Binding-site contacts:
Ligand atom C4 contacts residue TYR223 of chain 2.A at 4.3 Å (hydrophobic).
Ligand atom C7 contacts residue ALA219 of chain 2.A at 3.8 Å (hydrophobic).
Ligand atom C12 contacts residue PHE645 of chain 2.A at 4.0 Å (hydrophobic).
Ligand atom O2S contacts residue HIS171 of chain 2.A at 3.7 Å.
Ligand atom C11 contacts residue THR220 of chain 2.A at 4.1 Å.
Ligand atom C5 contacts residue LEU243 of chain 2.A at 3.9 Å (hydrophobic).
Ligand atom C8 contacts residue TYR223 of chain 2.A at 3.9 Å (hydrophobic).
Ligand atom C6 contacts residue LEU243 of chain 2.A at 3.9 Å (hydrophobic).
Ligand atom C2 contacts residue ARG312 of chain 2.A at 3.8 Å.
Ligand atom C7 contacts residue LEU243 of chain 2.A at 4.2 Å (hydrophobic).
Ligand atom C2 contacts residue TYR223 of chain 2.A at 3.5 Å (hydrophobic).
Ligand atom C5 contacts residue TYR223 of chain 2.A at 3.5 Å (hydrophobic).
Ligand atom C1 contacts residue ASP173 of chain 2.A at 3.2 Å.
Ligand atom C11 contacts residue ALA219 of chain 2.A at 4.1 Å (hydrophobic).
Ligand atom C12 contacts residue MET216 of chain 2.A at 3.7 Å (hydrophobic).
Ligand atom C2 contacts residue ASP173 of chain 2.A at 4.0 Å.
Ligand atom C3 contacts residue LEU243 of chain 2.A at 3.8 Å (hydrophobic).
Ligand atom O2S contacts residue ARG312 of chain 2.A at 4.3 Å.
Ligand atom O2S contacts residue ASP173 of chain 2.A at 3.9 Å.
Ligand atom C5 contacts residue ARG312 of chain 2.A at 3.5 Å.
Ligand atom C9 contacts residue TYR223 of chain 2.A at 3.7 Å (hydrophobic).
Ligand atom C8 contacts residue ALA219 of chain 2.A at 4.5 Å (hydrophobic).
Ligand atom C4 contacts residue LEU243 of chain 2.A at 4.1 Å (hydrophobic).
Ligand atom C3 contacts residue TYR223 of chain 2.A at 3.9 Å (hydrophobic).
Ligand atom C8 contacts residue LEU243 of chain 2.A at 3.7 Å (hydrophobic).
Ligand atom C4 contacts residue ARG312 of chain 2.A at 4.2 Å.
Ligand atom C7 contacts residue TYR223 of chain 2.A at 3.5 Å (hydrophobic).
Ligand atom C9 contacts residue THR225 of chain 2.A at 4.1 Å.
Ligand atom C10 contacts residue THR225 of chain 2.A at 3.9 Å.
Ligand atom C3 contacts residue ASP173 of chain 2.A at 4.4 Å.
Ligand atom C9 contacts residue ALA219 of chain 2.A at 3.8 Å (hydrophobic).
Ligand atom C11 contacts residue MET216 of chain 2.A at 3.3 Å (hydrophobic).
Ligand atom C6 contacts residue TYR223 of chain 2.A at 4.3 Å (hydrophobic).
Ligand atom C1 contacts residue HIS171 of chain 2.A at 4.1 Å.

A protein and the small-molecule ligand that binds it are described below.
Small molecule (SMILES): CCCCCCCCCCCCO

Sequence of chain 2.A:
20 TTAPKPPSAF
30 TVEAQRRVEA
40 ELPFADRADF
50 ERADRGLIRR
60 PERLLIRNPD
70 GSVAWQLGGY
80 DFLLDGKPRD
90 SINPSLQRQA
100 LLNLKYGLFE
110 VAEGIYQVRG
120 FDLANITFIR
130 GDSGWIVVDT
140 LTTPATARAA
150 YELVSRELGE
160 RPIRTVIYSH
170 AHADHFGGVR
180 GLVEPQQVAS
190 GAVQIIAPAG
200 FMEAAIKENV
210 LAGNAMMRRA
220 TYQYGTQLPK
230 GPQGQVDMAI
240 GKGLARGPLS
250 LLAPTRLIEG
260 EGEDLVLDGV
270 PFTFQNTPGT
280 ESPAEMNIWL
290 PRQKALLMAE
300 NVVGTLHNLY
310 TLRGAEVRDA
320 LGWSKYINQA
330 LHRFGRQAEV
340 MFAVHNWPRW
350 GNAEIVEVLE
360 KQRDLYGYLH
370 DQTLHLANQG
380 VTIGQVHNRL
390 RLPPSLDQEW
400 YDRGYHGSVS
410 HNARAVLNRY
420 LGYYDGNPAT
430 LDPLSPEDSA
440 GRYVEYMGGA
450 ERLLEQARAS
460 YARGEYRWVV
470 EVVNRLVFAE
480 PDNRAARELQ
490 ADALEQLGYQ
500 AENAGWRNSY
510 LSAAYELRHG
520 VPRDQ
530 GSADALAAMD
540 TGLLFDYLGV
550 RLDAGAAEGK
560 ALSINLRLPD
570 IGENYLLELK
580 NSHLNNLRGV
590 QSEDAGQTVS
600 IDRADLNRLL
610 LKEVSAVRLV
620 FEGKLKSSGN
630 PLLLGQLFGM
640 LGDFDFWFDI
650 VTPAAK